Binding-site contacts:
Ligand atom C11 contacts residue ASP220 of chain 1.A at 3.4 Å.
Ligand atom C2 contacts residue CYS136 of chain 1.A at 3.2 Å (hydrophobic).
Ligand atom C20 contacts residue LEU193 of chain 1.A at 3.7 Å (hydrophobic).
Ligand atom N3 contacts residue ASP220 of chain 1.A at 3.0 Å (salt-bridge).
Ligand atom C19 contacts residue MET107 of chain 1.A at 3.8 Å (hydrophobic).
Ligand atom O1 contacts residue GLY219 of chain 1.A at 3.5 Å.
Ligand atom N3 contacts residue GLY219 of chain 1.A at 3.8 Å.
Ligand atom C12 contacts residue LYS86 of chain 1.A at 3.5 Å.
Ligand atom C14 contacts residue ASP220 of chain 1.A at 3.7 Å.
Ligand atom N1 contacts residue CYS136 of chain 1.A at 2.9 Å (h-bond).
Ligand atom C5 contacts residue LEU209 of chain 1.A at 3.6 Å (hydrophobic).
Ligand atom N3 contacts residue VAL117 of chain 1.A at 3.9 Å.
Ligand atom C3 contacts residue CYS136 of chain 1.A at 3.8 Å (hydrophobic).
Ligand atom C5 contacts residue PHE221 of chain 1.A at 3.6 Å (hydrophobic).
Ligand atom C4 contacts residue LEU209 of chain 1.A at 3.8 Å (hydrophobic).
Ligand atom C7 contacts residue THR133 of chain 1.A at 3.4 Å.
Ligand atom F2 contacts residue LEU209 of chain 1.A at 3.3 Å.
Ligand atom F1 contacts residue GLU103 of chain 1.A at 3.3 Å.
Ligand atom C3 contacts residue ALA84 of chain 1.A at 3.8 Å (hydrophobic).
Ligand atom N4 contacts residue GLU103 of chain 1.A at 3.6 Å (salt-bridge).
Ligand atom N2 contacts residue ALA84 of chain 1.A at 3.3 Å.
Ligand atom N4 contacts residue MET107 of chain 1.A at 3.5 Å.
Ligand atom F2 contacts residue ASP220 of chain 1.A at 3.5 Å.
Ligand atom C13 contacts residue LYS86 of chain 1.A at 3.7 Å.
Ligand atom C20 contacts residue ILE218 of chain 1.A at 3.5 Å (hydrophobic).
Ligand atom N1 contacts residue TYR135 of chain 1.A at 3.9 Å.
Ligand atom N2 contacts residue GLU134 of chain 1.A at 2.8 Å (salt-bridge).
Ligand atom O1 contacts residue ILE218 of chain 1.A at 3.5 Å (h-bond).
Ligand atom C7 contacts residue ALA84 of chain 1.A at 3.6 Å (hydrophobic).
Ligand atom C10 contacts residue ASP220 of chain 1.A at 3.6 Å.
Ligand atom N4 contacts residue ASP220 of chain 1.A at 3.8 Å.
Ligand atom C19 contacts residue GLU103 of chain 1.A at 3.6 Å.
Ligand atom C12 contacts residue GLU103 of chain 1.A at 3.9 Å.
Ligand atom C12 contacts residue THR133 of chain 1.A at 3.7 Å.
Ligand atom C11 contacts residue LYS86 of chain 1.A at 3.9 Å.
Ligand atom C14 contacts residue MET107 of chain 1.A at 3.6 Å (hydrophobic).
Ligand atom C1 contacts residue LEU209 of chain 1.A at 3.7 Å (hydrophobic).
Ligand atom C13 contacts residue THR133 of chain 1.A at 3.8 Å.
Ligand atom C7 contacts residue VAL117 of chain 1.A at 3.9 Å (hydrophobic).
Ligand atom C7 contacts residue GLU134 of chain 1.A at 3.5 Å.

Sequence of chain 1.A:
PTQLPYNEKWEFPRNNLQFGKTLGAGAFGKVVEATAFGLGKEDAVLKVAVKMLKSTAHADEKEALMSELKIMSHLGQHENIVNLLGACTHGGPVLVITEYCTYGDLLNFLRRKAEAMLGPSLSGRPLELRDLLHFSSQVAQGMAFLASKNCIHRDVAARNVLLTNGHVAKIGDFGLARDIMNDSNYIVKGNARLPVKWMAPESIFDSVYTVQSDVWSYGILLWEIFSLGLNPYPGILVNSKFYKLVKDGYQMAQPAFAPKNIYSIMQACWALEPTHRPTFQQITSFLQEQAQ

This small molecule binds to this protein.
Small molecule (SMILES): COc1ncc(F)cc1CNc1ccc(Cc2c[nH]c3ncc(C)cc23)c(F)n1